Sequence of chain 1.B:
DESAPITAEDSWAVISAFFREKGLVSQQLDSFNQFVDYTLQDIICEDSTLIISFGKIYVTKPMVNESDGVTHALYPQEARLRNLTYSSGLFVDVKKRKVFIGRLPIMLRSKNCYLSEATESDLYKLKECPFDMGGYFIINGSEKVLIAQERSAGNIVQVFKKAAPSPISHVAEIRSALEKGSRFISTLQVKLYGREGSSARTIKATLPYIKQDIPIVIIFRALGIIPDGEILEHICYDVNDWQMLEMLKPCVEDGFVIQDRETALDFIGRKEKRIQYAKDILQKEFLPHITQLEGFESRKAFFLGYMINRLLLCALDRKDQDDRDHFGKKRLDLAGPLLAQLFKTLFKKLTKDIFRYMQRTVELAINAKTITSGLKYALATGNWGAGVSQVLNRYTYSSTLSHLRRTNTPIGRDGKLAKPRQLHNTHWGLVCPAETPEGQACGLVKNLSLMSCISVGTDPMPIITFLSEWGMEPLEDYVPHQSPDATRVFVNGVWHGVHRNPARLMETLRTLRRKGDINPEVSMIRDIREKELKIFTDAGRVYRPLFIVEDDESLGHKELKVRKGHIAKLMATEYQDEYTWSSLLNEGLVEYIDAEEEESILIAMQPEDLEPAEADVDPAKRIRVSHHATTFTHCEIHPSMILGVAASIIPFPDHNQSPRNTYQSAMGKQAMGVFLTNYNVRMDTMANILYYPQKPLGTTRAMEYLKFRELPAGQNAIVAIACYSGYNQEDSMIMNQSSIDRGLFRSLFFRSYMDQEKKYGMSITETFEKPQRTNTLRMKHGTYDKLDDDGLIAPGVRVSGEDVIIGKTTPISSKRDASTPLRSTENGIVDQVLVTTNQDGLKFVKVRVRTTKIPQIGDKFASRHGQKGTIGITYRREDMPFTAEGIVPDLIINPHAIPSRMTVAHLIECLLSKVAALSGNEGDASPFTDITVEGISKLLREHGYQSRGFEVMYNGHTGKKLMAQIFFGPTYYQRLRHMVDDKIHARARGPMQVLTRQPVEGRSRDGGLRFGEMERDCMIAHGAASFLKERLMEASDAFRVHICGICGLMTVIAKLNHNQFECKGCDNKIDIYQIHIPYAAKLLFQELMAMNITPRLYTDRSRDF

Binding-site contacts:
Ligand atom C5' contacts residue ASP505 of chain 1.B at 2.9 Å.
Ligand atom C8 contacts residue ASP505 of chain 1.B at 4.2 Å.
Ligand atom C5' contacts residue GLY503 of chain 1.B at 3.7 Å.
Ligand atom N9 contacts residue ASP505 of chain 1.B at 3.7 Å.
Ligand atom OP1 contacts residue TRP139 of chain 1.A at 3.1 Å.
Ligand atom C4' contacts residue ASP505 of chain 1.B at 3.2 Å.
Ligand atom O4' contacts residue HIS1387 of chain 1.A at 4.5 Å.
Ligand atom C4' contacts residue HIS1387 of chain 1.A at 4.2 Å.
Ligand atom C6 contacts residue ASP505 of chain 1.B at 4.1 Å.
Ligand atom C4 contacts residue ASP505 of chain 1.B at 3.5 Å.
Ligand atom P contacts residue TRP139 of chain 1.A at 3.4 Å.
Ligand atom O5' contacts residue TRP139 of chain 1.A at 4.4 Å.
Ligand atom C5' contacts residue LEU508 of chain 1.B at 4.1 Å (hydrophobic).
Ligand atom C5' contacts residue GLY506 of chain 1.B at 4.1 Å.
Ligand atom N7 contacts residue ASP505 of chain 1.B at 4.2 Å.
Ligand atom OP1 contacts residue HIS1387 of chain 1.A at 4.0 Å.
Ligand atom O5' contacts residue ASP505 of chain 1.B at 2.8 Å (salt-bridge).
Ligand atom OP1 contacts residue ALA1108 of chain 1.A at 3.2 Å.
Ligand atom C5' contacts residue HIS1387 of chain 1.A at 3.7 Å.
Ligand atom C5' contacts residue LYS100 of chain 1.A at 4.3 Å.
Ligand atom C2 contacts residue ASP505 of chain 1.B at 4.0 Å.
Ligand atom OP1 contacts residue LYS1109 of chain 1.A at 3.9 Å.
Ligand atom O4' contacts residue ASP505 of chain 1.B at 2.5 Å (salt-bridge).
Ligand atom OP1 contacts residue LYS101 of chain 1.A at 3.0 Å.
Ligand atom C1' contacts residue ASP505 of chain 1.B at 3.6 Å.
Ligand atom N3 contacts residue ASP505 of chain 1.B at 3.7 Å.
Ligand atom O3' contacts residue HIS1387 of chain 1.A at 4.0 Å.
Ligand atom N1 contacts residue ASP505 of chain 1.B at 4.1 Å.
Ligand atom OP2 contacts residue ASN1110 of chain 1.A at 4.3 Å.
Ligand atom OP2 contacts residue TRP139 of chain 1.A at 2.8 Å.
Ligand atom O3' contacts residue LYS101 of chain 1.A at 4.3 Å.
Ligand atom C5 contacts residue ASP505 of chain 1.B at 3.7 Å.
Ligand atom C4' contacts residue HIS1387 of chain 1.A at 4.3 Å.
Ligand atom O5' contacts residue GLY503 of chain 1.B at 2.8 Å (h-bond).
Ligand atom P contacts residue LYS101 of chain 1.A at 4.2 Å.
Ligand atom OP1 contacts residue LYS100 of chain 1.A at 3.5 Å (salt-bridge).

Sequence of chain 1.A:
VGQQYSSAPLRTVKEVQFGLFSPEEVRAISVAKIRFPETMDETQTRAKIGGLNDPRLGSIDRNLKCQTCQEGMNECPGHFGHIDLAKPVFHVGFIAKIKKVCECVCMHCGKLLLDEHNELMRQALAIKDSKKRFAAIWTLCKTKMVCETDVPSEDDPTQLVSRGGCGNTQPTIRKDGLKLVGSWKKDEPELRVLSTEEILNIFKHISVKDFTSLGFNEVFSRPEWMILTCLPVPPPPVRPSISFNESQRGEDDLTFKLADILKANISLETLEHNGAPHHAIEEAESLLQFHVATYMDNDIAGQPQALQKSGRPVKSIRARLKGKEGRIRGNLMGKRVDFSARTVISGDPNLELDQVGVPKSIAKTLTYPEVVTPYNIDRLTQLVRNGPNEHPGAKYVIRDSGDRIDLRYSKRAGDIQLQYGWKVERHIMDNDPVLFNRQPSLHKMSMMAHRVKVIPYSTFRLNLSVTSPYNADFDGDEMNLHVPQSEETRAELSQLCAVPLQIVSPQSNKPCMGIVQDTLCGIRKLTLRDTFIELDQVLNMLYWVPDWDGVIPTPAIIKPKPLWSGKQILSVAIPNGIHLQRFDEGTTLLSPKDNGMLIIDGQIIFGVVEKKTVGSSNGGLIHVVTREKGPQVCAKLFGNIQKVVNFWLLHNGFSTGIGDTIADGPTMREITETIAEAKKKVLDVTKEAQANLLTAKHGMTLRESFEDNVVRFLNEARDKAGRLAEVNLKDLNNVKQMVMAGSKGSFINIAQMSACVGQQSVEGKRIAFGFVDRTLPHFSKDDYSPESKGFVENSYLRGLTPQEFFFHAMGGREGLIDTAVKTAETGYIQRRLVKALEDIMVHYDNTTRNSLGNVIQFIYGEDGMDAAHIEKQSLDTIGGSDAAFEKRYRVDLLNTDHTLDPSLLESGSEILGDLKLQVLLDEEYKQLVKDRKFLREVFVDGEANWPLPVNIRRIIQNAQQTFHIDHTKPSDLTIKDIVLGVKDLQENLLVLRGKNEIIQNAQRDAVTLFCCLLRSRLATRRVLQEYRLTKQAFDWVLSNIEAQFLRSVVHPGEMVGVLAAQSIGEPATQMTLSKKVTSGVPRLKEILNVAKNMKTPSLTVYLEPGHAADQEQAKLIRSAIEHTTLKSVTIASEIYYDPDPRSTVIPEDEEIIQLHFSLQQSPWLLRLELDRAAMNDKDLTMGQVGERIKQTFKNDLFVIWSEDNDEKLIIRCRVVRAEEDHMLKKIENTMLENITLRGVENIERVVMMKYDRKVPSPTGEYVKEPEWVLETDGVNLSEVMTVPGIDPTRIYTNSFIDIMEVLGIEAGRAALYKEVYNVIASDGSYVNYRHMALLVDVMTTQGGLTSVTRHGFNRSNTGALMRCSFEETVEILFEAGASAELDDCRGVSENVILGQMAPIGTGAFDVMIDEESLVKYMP

The small molecule below binds the protein below.
Small molecule (SMILES): Cc1cn([C@H]2C[C@H](O[P](=O)(O)OC[C@H]3O[C@@H](n4cnc5c(N)ncnc54)C[C@@H]3O)[C@@H](CO[P](=O)(O)O[C@H]3C[C@H](n4cnc5c(=O)nc(N)[nH]c54)O[C@@H]3CO[P](=O)(O)O[C@H]3C[C@H](n4cnc5c(N)ncnc54)O[C@@H]3CO[P](=O)(O)O[C@H]3C[C@H](n4cnc5c(N)ncnc54)O[C@@H]3CO[P](=O)(O)O[C@H]3C[C@H](n4cnc5c(N)ncnc54)O[C@@H]3CO[P](=O)(O)O[C@H]3C[C@H](n4cnc5c(=O)nc(N)[nH]c54)O[C@@H]3CO)O2)c(=O)[nH]c1=O